A protein and the small-molecule ligand that binds it are described below.
Small molecule (SMILES): NC(=O)c1ccc[n+]([C@@H]2C[C@H](COP(=O)(O)OP(=O)(O)OC[C@H]3O[C@@H](n4cnc5c(N)ncnc54)[C@H](O)[C@@H]3O)[C@@H](O)[C@H]2O)c1

Binding-site contacts:
Ligand atom N1A contacts residue GLY23 of chain 1.A at 3.2 Å.
Ligand atom N6A contacts residue ILE24 of chain 1.A at 3.6 Å.
Ligand atom C5A contacts residue PRO37 of chain 1.A at 3.5 Å (hydrophobic).
Ligand atom O2B contacts residue THR16 of chain 1.A at 2.7 Å (h-bond).
Ligand atom O2D contacts residue HIS66 of chain 1.A at 3.5 Å (h-bond).
Ligand atom O2D contacts residue PRO70 of chain 1.A at 3.5 Å.
Ligand atom O5D contacts residue MET79 of chain 1.A at 3.4 Å.
Ligand atom C5A contacts residue ILE24 of chain 1.A at 3.6 Å (hydrophobic).
Ligand atom C6A contacts residue ILE24 of chain 1.A at 3.5 Å (hydrophobic).
Ligand atom N7A contacts residue LEU31 of chain 1.A at 2.9 Å (h-bond).
Ligand atom O3B contacts residue ARG41 of chain 1.A at 3.6 Å (salt-bridge).
Ligand atom C6N contacts residue TYR72 of chain 1.A at 3.4 Å (hydrophobic).
Ligand atom C4N contacts residue PRO70 of chain 1.A at 3.6 Å (hydrophobic).
Ligand atom C5N contacts residue TYR72 of chain 1.A at 3.3 Å (hydrophobic).
Ligand atom O2A contacts residue HIS33 of chain 1.A at 2.7 Å (h-bond).
Ligand atom O2B contacts residue HIS14 of chain 1.A at 2.7 Å (h-bond).
Ligand atom C5N contacts residue PRO70 of chain 1.A at 3.4 Å (hydrophobic).
Ligand atom N7N contacts residue HIS14 of chain 1.A at 3.4 Å.
Ligand atom O3B contacts residue THR16 of chain 1.A at 3.2 Å (h-bond).
Ligand atom O1N contacts residue ILE43 of chain 1.A at 3.0 Å (h-bond).
Ligand atom O7N contacts residue HIS14 of chain 1.A at 3.4 Å.
Ligand atom N7N contacts residue ILE15 of chain 1.A at 3.0 Å (h-bond).
Ligand atom N6A contacts residue LYS29 of chain 1.A at 3.1 Å (salt-bridge).
Ligand atom N1A contacts residue PRO38 of chain 1.A at 3.5 Å.
Ligand atom C8A contacts residue PRO37 of chain 1.A at 3.5 Å (hydrophobic).
Ligand atom C4N contacts residue TYR72 of chain 1.A at 3.4 Å (hydrophobic).
Ligand atom O3B contacts residue ASN20 of chain 1.A at 3.2 Å (h-bond).
Ligand atom C2B contacts residue HIS14 of chain 1.A at 3.5 Å.
Ligand atom O7N contacts residue ILE15 of chain 1.A at 2.9 Å (h-bond).
Ligand atom N1A contacts residue ILE24 of chain 1.A at 3.3 Å (h-bond).
Ligand atom C3D contacts residue HIS66 of chain 1.A at 3.6 Å.
Ligand atom N6A contacts residue GLY23 of chain 1.A at 3.3 Å (h-bond).
Ligand atom N7A contacts residue LEU30 of chain 1.A at 3.3 Å.
Ligand atom N7A contacts residue PRO37 of chain 1.A at 3.5 Å.
Ligand atom C2A contacts residue PRO38 of chain 1.A at 3.6 Å (hydrophobic).
Ligand atom N3A contacts residue ASN20 of chain 1.A at 3.5 Å.
Ligand atom C8A contacts residue LEU31 of chain 1.A at 3.5 Å (hydrophobic).
Ligand atom C2A contacts residue ASN20 of chain 1.A at 3.4 Å.
Ligand atom O3D contacts residue HIS66 of chain 1.A at 2.9 Å (h-bond).
Ligand atom O4B contacts residue LYS39 of chain 1.A at 3.6 Å.

Sequence of chain 1.A:
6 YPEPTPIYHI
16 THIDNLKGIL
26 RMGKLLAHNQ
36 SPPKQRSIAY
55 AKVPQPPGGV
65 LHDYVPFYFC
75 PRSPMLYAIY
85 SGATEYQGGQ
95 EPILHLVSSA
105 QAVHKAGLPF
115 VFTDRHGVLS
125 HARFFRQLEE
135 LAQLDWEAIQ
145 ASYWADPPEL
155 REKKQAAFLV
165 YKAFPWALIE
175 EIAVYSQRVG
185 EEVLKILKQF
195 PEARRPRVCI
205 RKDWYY